Sequence of chain 1.C:
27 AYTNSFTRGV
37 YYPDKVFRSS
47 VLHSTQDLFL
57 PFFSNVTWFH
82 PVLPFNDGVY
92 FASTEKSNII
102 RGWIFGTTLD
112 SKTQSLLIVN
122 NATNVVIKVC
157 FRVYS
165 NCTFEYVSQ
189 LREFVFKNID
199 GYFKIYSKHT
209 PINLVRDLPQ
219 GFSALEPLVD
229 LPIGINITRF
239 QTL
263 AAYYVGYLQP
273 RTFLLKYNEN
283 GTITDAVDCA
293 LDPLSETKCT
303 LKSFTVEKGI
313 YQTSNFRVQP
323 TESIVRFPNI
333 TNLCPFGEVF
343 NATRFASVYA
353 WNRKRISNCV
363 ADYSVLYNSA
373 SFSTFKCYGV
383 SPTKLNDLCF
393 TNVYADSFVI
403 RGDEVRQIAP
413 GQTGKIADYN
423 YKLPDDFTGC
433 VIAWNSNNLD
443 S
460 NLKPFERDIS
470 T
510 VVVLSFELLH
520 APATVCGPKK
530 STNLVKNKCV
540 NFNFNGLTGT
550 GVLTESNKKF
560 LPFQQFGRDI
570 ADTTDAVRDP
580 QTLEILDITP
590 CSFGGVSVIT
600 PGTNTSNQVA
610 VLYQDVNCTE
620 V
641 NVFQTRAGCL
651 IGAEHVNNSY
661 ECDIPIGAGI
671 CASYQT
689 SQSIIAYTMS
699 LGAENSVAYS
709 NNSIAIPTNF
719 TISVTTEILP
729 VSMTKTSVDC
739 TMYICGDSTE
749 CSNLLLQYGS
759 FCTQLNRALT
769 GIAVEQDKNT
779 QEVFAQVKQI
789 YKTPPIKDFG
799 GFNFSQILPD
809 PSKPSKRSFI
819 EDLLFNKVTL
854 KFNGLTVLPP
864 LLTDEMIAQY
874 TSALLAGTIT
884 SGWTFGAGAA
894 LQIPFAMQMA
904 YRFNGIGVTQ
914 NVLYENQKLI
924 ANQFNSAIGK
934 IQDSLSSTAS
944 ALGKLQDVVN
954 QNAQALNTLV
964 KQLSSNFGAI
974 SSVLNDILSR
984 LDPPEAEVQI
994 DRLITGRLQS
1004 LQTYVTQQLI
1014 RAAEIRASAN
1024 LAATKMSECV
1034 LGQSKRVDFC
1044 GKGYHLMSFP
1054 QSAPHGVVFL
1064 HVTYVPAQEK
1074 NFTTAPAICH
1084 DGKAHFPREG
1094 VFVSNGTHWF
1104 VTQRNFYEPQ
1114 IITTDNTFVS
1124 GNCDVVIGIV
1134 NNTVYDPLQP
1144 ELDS

Binding-site contacts:
Ligand atom O5 contacts residue THR124 of chain 1.C at 3.3 Å (h-bond).
Ligand atom C6 contacts residue ASN122 of chain 1.C at 4.4 Å.
Ligand atom N2 contacts residue ASN122 of chain 1.C at 3.1 Å (h-bond).
Ligand atom C2 contacts residue THR124 of chain 1.C at 4.3 Å.
Ligand atom O7 contacts residue THR124 of chain 1.C at 3.2 Å.
Ligand atom C1 contacts residue THR124 of chain 1.C at 3.2 Å.
Ligand atom C2 contacts residue ASN122 of chain 1.C at 2.4 Å.
Ligand atom C4 contacts residue ASN122 of chain 1.C at 4.1 Å.
Ligand atom O6 contacts residue ASN125 of chain 1.C at 4.2 Å.
Ligand atom O5 contacts residue ASN122 of chain 1.C at 2.1 Å (h-bond).
Ligand atom C3 contacts residue ASN122 of chain 1.C at 3.8 Å.
Ligand atom C1 contacts residue ASN122 of chain 1.C at 1.4 Å.
Ligand atom O6 contacts residue VAL171 of chain 1.C at 4.1 Å.
Ligand atom O6 contacts residue VAL127 of chain 1.C at 4.0 Å.
Ligand atom C6 contacts residue VAL127 of chain 1.C at 3.8 Å (hydrophobic).
Ligand atom C7 contacts residue ASN122 of chain 1.C at 3.9 Å.
Ligand atom C5 contacts residue ASN122 of chain 1.C at 3.5 Å.
Ligand atom C5 contacts residue THR124 of chain 1.C at 3.5 Å.
Ligand atom C7 contacts residue THR124 of chain 1.C at 4.2 Å.
Ligand atom C8 contacts residue ASN125 of chain 1.C at 4.2 Å.
Ligand atom C6 contacts residue THR124 of chain 1.C at 4.5 Å.
Ligand atom O7 contacts residue ASN122 of chain 1.C at 4.1 Å.

The small molecule below binds the protein below.
Small molecule (SMILES): CC(=O)N[C@H]1[C@H](O[C@H]2[C@H](O)[C@@H](NC(C)=O)CO[C@@H]2CO)O[C@H](CO)[C@@H](O)[C@@H]1O